Binding-site contacts:
Ligand atom C1 contacts residue THR156 of chain 11.E at 3.6 Å.
Ligand atom C3 contacts residue THR156 of chain 11.E at 4.4 Å.
Ligand atom O5 contacts residue ASN154 of chain 11.E at 3.8 Å.
Ligand atom O5 contacts residue MET151 of chain 11.E at 4.2 Å.
Ligand atom C7 contacts residue ASN154 of chain 11.E at 3.7 Å.
Ligand atom O7 contacts residue ASN154 of chain 11.E at 3.2 Å (h-bond).
Ligand atom C7 contacts residue THR156 of chain 11.E at 3.6 Å.
Ligand atom O6 contacts residue MET151 of chain 11.E at 3.5 Å.
Ligand atom C8 contacts residue THR156 of chain 11.E at 3.7 Å.
Ligand atom C8 contacts residue ASN154 of chain 11.E at 4.5 Å.
Ligand atom C2 contacts residue ASN154 of chain 11.E at 4.1 Å.
Ligand atom C2 contacts residue THR156 of chain 11.E at 3.9 Å.
Ligand atom O7 contacts residue THR156 of chain 11.E at 4.5 Å.
Ligand atom N2 contacts residue ASN154 of chain 11.E at 4.0 Å.
Ligand atom C1 contacts residue ASN154 of chain 11.E at 3.1 Å.
Ligand atom N2 contacts residue THR156 of chain 11.E at 3.2 Å.

Sequence of chain 11.E:
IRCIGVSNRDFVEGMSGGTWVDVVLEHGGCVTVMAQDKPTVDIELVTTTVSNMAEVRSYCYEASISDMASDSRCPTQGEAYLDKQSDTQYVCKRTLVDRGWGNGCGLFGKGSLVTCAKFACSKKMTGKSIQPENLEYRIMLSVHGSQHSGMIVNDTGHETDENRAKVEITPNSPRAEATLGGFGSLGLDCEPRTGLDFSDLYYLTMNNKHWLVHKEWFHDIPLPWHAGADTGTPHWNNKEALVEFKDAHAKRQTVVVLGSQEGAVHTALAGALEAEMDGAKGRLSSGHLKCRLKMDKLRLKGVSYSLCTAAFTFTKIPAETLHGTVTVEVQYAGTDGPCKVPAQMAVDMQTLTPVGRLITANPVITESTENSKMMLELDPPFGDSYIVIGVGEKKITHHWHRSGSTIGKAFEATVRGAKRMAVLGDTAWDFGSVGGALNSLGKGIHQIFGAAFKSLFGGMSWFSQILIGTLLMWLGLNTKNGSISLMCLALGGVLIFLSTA

This protein binds this small molecule.
Small molecule (SMILES): CC(=O)N[C@H]1[C@H](O[C@H]2[C@H](O)[C@@H](NC(C)=O)CO[C@@H]2CO)O[C@H](CO)[C@@H](O)[C@@H]1O